This small molecule binds to this protein.
Small molecule (SMILES): CC(=O)N[C@H]1[C@H](O[C@H]2[C@H](O)[C@@H](NC(C)=O)CO[C@@H]2CO)O[C@H](CO)[C@@H](O[C@@H]2O[C@H](CO)[C@@H](O)[C@H](O[C@H]3O[C@H](CO)[C@@H](O)[C@H](O)[C@@H]3O)[C@@H]2O)[C@@H]1O

Sequence of chain 1.A:
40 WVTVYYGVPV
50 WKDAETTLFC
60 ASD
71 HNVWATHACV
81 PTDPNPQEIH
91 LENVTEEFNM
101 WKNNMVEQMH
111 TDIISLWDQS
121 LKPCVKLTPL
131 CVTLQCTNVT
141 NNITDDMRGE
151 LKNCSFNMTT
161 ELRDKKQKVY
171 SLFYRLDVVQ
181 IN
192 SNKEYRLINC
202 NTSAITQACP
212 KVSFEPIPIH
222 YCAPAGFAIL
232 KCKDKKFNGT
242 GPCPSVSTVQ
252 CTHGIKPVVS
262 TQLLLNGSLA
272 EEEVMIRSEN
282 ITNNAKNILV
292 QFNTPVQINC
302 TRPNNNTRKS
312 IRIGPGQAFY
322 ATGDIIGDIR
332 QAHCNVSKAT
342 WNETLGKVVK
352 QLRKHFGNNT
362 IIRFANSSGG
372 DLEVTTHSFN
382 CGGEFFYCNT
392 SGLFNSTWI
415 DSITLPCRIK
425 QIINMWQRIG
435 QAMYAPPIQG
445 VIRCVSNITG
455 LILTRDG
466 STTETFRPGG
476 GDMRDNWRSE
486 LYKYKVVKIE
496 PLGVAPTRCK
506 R

Binding-site contacts:
Ligand atom O5 contacts residue VAL449 of chain 1.A at 4.4 Å.
Ligand atom C6 contacts residue SER214 of chain 1.A at 4.1 Å.
Ligand atom C6 contacts residue GLY383 of chain 1.A at 4.5 Å.
Ligand atom C7 contacts residue ASN267 of chain 1.A at 3.6 Å.
Ligand atom O7 contacts residue ASN381 of chain 1.A at 4.2 Å.
Ligand atom O7 contacts residue ASN267 of chain 1.A at 4.0 Å.
Ligand atom O5 contacts residue ASN267 of chain 1.A at 2.4 Å (h-bond).
Ligand atom C2 contacts residue ASN267 of chain 1.A at 2.4 Å.
Ligand atom C1 contacts residue NAG1 of chain 1.I at 4.3 Å.
Ligand atom N2 contacts residue SER450 of chain 1.A at 3.7 Å.
Ligand atom C5 contacts residue ASN267 of chain 1.A at 3.6 Å.
Ligand atom O6 contacts residue CYS382 of chain 1.A at 4.2 Å.
Ligand atom C5 contacts residue VAL449 of chain 1.A at 3.7 Å (hydrophobic).
Ligand atom C3 contacts residue SER450 of chain 1.A at 4.5 Å.
Ligand atom C6 contacts residue NAG1 of chain 1.I at 3.9 Å.
Ligand atom N2 contacts residue ASN267 of chain 1.A at 2.9 Å (h-bond).
Ligand atom C5 contacts residue NAG1 of chain 1.I at 3.8 Å.
Ligand atom O7 contacts residue PRO217 of chain 1.A at 3.8 Å.
Ligand atom O4 contacts residue VAL449 of chain 1.A at 4.1 Å.
Ligand atom C1 contacts residue SER450 of chain 1.A at 3.8 Å.
Ligand atom C3 contacts residue ASN267 of chain 1.A at 3.6 Å.
Ligand atom O6 contacts residue GLY383 of chain 1.A at 3.5 Å.
Ligand atom C8 contacts residue ASN381 of chain 1.A at 4.0 Å.
Ligand atom O6 contacts residue ASN267 of chain 1.A at 4.5 Å.
Ligand atom O7 contacts residue VAL259 of chain 1.A at 4.4 Å.
Ligand atom C1 contacts residue VAL449 of chain 1.A at 4.3 Å (hydrophobic).
Ligand atom C4 contacts residue ASN267 of chain 1.A at 4.2 Å.
Ligand atom O3 contacts residue CYS382 of chain 1.A at 3.6 Å (h-bond).
Ligand atom C4 contacts residue VAL449 of chain 1.A at 4.2 Å (hydrophobic).
Ligand atom C1 contacts residue ASN267 of chain 1.A at 1.4 Å.
Ligand atom C8 contacts residue LEU266 of chain 1.A at 3.7 Å (hydrophobic).
Ligand atom O6 contacts residue NAG1 of chain 1.I at 3.8 Å.
Ligand atom O5 contacts residue NAG1 of chain 1.I at 3.8 Å.
Ligand atom C2 contacts residue SER450 of chain 1.A at 4.2 Å.
Ligand atom O6 contacts residue SER214 of chain 1.A at 3.7 Å.
Ligand atom C3 contacts residue VAL449 of chain 1.A at 4.0 Å (hydrophobic).
Ligand atom C7 contacts residue ASN381 of chain 1.A at 4.4 Å.
Ligand atom C8 contacts residue VAL259 of chain 1.A at 4.4 Å (hydrophobic).